Binding-site contacts:
Ligand atom C2 contacts residue ASN191 of chain 2.B at 2.4 Å.
Ligand atom C1 contacts residue ILE156 of chain 2.B at 4.2 Å (hydrophobic).
Ligand atom O5 contacts residue THR193 of chain 2.B at 3.8 Å.
Ligand atom C3 contacts residue ASN191 of chain 2.B at 3.8 Å.
Ligand atom C5 contacts residue THR193 of chain 2.B at 3.9 Å.
Ligand atom C1 contacts residue THR193 of chain 2.B at 3.5 Å.
Ligand atom O7 contacts residue ASN191 of chain 2.B at 3.4 Å (h-bond).
Ligand atom C7 contacts residue GLN189 of chain 2.B at 4.5 Å.
Ligand atom O7 contacts residue GLN189 of chain 2.B at 3.9 Å.
Ligand atom C6 contacts residue GLU194 of chain 2.B at 3.5 Å.
Ligand atom N2 contacts residue ASN191 of chain 2.B at 2.9 Å (h-bond).
Ligand atom C5 contacts residue ASN191 of chain 2.B at 3.6 Å.
Ligand atom O6 contacts residue GLU194 of chain 2.B at 2.5 Å (salt-bridge).
Ligand atom O5 contacts residue ASN191 of chain 2.B at 2.4 Å (h-bond).
Ligand atom C1 contacts residue ASN191 of chain 2.B at 1.4 Å.
Ligand atom C4 contacts residue ASN191 of chain 2.B at 4.2 Å.
Ligand atom O6 contacts residue THR193 of chain 2.B at 3.9 Å.
Ligand atom C7 contacts residue ASN191 of chain 2.B at 3.3 Å.
Ligand atom C8 contacts residue GLN189 of chain 2.B at 4.3 Å.
Ligand atom O7 contacts residue LYS229 of chain 2.B at 3.8 Å.
Ligand atom N2 contacts residue ILE156 of chain 2.B at 3.6 Å.
Ligand atom C8 contacts residue ILE156 of chain 2.B at 3.7 Å (hydrophobic).
Ligand atom C7 contacts residue ILE156 of chain 2.B at 3.8 Å (hydrophobic).
Ligand atom C8 contacts residue THR150 of chain 2.B at 4.3 Å.

Sequence of chain 2.B:
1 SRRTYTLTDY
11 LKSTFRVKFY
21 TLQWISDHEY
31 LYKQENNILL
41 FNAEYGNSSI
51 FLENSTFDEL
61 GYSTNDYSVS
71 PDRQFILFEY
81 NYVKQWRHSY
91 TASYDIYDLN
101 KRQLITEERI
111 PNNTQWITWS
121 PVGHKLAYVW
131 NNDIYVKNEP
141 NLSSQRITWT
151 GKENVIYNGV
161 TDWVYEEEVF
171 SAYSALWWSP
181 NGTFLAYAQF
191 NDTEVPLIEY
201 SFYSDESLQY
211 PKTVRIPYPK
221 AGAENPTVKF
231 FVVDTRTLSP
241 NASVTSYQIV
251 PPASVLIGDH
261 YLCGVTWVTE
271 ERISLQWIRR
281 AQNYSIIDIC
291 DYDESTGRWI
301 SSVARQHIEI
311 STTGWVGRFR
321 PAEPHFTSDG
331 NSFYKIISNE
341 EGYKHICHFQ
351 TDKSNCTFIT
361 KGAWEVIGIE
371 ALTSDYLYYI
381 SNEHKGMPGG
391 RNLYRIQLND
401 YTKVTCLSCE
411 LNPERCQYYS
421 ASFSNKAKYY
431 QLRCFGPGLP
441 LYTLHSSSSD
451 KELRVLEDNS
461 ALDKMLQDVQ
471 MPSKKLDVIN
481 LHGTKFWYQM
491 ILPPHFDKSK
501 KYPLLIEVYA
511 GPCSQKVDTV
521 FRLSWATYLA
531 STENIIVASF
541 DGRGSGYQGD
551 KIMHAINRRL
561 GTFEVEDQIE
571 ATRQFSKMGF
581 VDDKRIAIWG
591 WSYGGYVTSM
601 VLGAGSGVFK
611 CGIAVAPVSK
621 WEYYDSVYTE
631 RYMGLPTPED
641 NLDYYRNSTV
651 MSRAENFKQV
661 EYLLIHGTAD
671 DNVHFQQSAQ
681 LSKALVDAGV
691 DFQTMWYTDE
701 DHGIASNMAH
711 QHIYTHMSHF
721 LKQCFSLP

The small molecule below binds the protein below.
Small molecule (SMILES): CC(=O)N[C@@H]1[C@@H](O)[C@H](O)[C@@H](CO)O[C@H]1O